Sequence of chain 1.B:
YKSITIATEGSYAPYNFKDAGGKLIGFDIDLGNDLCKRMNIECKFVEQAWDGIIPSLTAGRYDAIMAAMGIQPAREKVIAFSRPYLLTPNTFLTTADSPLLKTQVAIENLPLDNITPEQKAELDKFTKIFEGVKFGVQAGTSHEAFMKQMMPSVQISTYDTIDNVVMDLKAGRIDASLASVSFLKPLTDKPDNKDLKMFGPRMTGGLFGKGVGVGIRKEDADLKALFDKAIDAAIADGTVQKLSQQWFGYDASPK

Binding-site contacts:
Ligand atom OXT contacts residue SER183 of chain 1.B at 2.9 Å (h-bond).
Ligand atom CAL contacts residue ALA71 of chain 1.B at 3.3 Å (hydrophobic).
Ligand atom NAQ contacts residue ALA70 of chain 1.B at 3.0 Å (h-bond).
Ligand atom OAB contacts residue THR144 of chain 1.B at 3.4 Å.
Ligand atom CAP contacts residue GLU12 of chain 1.B at 3.2 Å.
Ligand atom CAE contacts residue ARG78 of chain 1.B at 3.5 Å.
Ligand atom OAF contacts residue GLY73 of chain 1.B at 2.8 Å (h-bond).
Ligand atom C contacts residue HIS146 of chain 1.B at 3.4 Å.
Ligand atom CAP contacts residue ALA70 of chain 1.B at 3.5 Å (hydrophobic).
Ligand atom CAI contacts residue ALA71 of chain 1.B at 3.7 Å (hydrophobic).
Ligand atom C contacts residue TYR15 of chain 1.B at 3.4 Å (hydrophobic).
Ligand atom NAN contacts residue TRP53 of chain 1.B at 3.5 Å.
Ligand atom NAQ contacts residue ASN19 of chain 1.B at 3.7 Å.
Ligand atom NAN contacts residue ALA70 of chain 1.B at 3.1 Å (h-bond).
Ligand atom N contacts residue ALA71 of chain 1.B at 2.8 Å (h-bond).
Ligand atom O contacts residue HIS146 of chain 1.B at 3.0 Å (h-bond).
Ligand atom CB contacts residue ALA71 of chain 1.B at 3.4 Å (hydrophobic).
Ligand atom OXT contacts residue HIS146 of chain 1.B at 3.3 Å.
Ligand atom O contacts residue ASN93 of chain 1.B at 3.2 Å (h-bond).
Ligand atom OAF contacts residue ALA71 of chain 1.B at 3.5 Å (h-bond).
Ligand atom CA contacts residue ALA71 of chain 1.B at 3.3 Å (hydrophobic).
Ligand atom C contacts residue SER183 of chain 1.B at 3.2 Å.
Ligand atom NAQ contacts residue TRP53 of chain 1.B at 3.6 Å.
Ligand atom CAM contacts residue GLN141 of chain 1.B at 3.5 Å.
Ligand atom NAO contacts residue GLN141 of chain 1.B at 3.1 Å (h-bond).
Ligand atom O contacts residue SER183 of chain 1.B at 3.2 Å.
Ligand atom NAO contacts residue TYR15 of chain 1.B at 3.4 Å.
Ligand atom CAP contacts residue TYR15 of chain 1.B at 3.6 Å (hydrophobic).
Ligand atom CAP contacts residue TRP53 of chain 1.B at 3.5 Å (hydrophobic).
Ligand atom NAQ contacts residue GLU12 of chain 1.B at 2.9 Å (salt-bridge).
Ligand atom NAQ contacts residue TYR15 of chain 1.B at 3.6 Å.
Ligand atom CAE contacts residue SER145 of chain 1.B at 3.8 Å.
Ligand atom OXT contacts residue TYR15 of chain 1.B at 2.3 Å (h-bond).
Ligand atom OAF contacts residue ARG78 of chain 1.B at 2.8 Å (salt-bridge).
Ligand atom CB contacts residue TYR18 of chain 1.B at 3.7 Å (hydrophobic).
Ligand atom OAB contacts residue SER145 of chain 1.B at 3.0 Å (h-bond).
Ligand atom CAM contacts residue TYR15 of chain 1.B at 3.7 Å (hydrophobic).
Ligand atom NAO contacts residue GLU12 of chain 1.B at 2.7 Å (salt-bridge).
Ligand atom CB contacts residue SER183 of chain 1.B at 3.7 Å.
Ligand atom OAB contacts residue ARG78 of chain 1.B at 2.8 Å (salt-bridge).

A small-molecule ligand and the protein it binds are described below.
Small molecule (SMILES): [H]/N=C(/N)NCCC[C@H](N[C@H](C)C(=O)O)C(=O)O